Sequence of chain 1.A:
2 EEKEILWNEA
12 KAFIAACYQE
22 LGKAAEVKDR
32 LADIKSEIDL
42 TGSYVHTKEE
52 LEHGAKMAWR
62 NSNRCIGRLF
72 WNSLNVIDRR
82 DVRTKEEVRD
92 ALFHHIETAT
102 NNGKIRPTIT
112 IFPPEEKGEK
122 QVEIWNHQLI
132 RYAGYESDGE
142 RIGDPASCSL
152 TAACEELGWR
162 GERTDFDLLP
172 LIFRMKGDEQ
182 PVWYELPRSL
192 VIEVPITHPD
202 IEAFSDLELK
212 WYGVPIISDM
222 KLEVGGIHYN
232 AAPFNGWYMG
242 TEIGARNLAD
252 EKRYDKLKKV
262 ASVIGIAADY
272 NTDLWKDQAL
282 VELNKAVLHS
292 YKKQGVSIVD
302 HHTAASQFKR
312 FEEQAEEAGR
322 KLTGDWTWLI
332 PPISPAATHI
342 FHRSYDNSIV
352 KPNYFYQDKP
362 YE

Binding-site contacts:
Ligand atom N28 contacts residue ASP220 of chain 1.A at 3.5 Å (salt-bridge).
Ligand atom C03 contacts residue GLY237 of chain 1.A at 3.7 Å.
Ligand atom C18 contacts residue HEM1 of chain 1.B at 3.1 Å.
Ligand atom C12 contacts residue HEM1 of chain 1.B at 3.4 Å.
Ligand atom N08 contacts residue GLU243 of chain 1.A at 2.9 Å (salt-bridge).
Ligand atom S01 contacts residue GLY237 of chain 1.A at 3.4 Å (h-bond).
Ligand atom C13 contacts residue HEM1 of chain 1.B at 3.2 Å.
Ligand atom N07 contacts residue GLU243 of chain 1.A at 2.4 Å (salt-bridge).
Ligand atom C16 contacts residue GLU243 of chain 1.A at 3.5 Å.
Ligand atom O17 contacts residue HEM1 of chain 1.B at 3.2 Å (h-bond).
Ligand atom C06 contacts residue GLU243 of chain 1.A at 3.3 Å.
Ligand atom C24 contacts residue GLN358 of chain 1.A at 3.1 Å.
Ligand atom C04 contacts residue ILE218 of chain 1.A at 3.6 Å (hydrophobic).
Ligand atom C38 contacts residue HEM1 of chain 1.B at 3.6 Å.
Ligand atom C38 contacts residue HIS128 of chain 1.A at 3.4 Å.
Ligand atom C05 contacts residue PRO216 of chain 1.A at 3.7 Å (hydrophobic).
Ligand atom C02 contacts residue ASN236 of chain 1.A at 3.4 Å.
Ligand atom C03 contacts residue PRO216 of chain 1.A at 3.3 Å (hydrophobic).
Ligand atom O37 contacts residue HEM1 of chain 1.B at 3.0 Å (h-bond).
Ligand atom C03 contacts residue ILE218 of chain 1.A at 3.6 Å (hydrophobic).
Ligand atom C04 contacts residue PRO216 of chain 1.A at 3.3 Å (hydrophobic).
Ligand atom S21 contacts residue TYR357 of chain 1.A at 3.4 Å.
Ligand atom C16 contacts residue HEM1 of chain 1.B at 3.4 Å.
Ligand atom C06 contacts residue PRO216 of chain 1.A at 3.8 Å (hydrophobic).
Ligand atom C23 contacts residue GLN358 of chain 1.A at 3.8 Å.
Ligand atom C15 contacts residue ILE218 of chain 1.A at 3.4 Å (hydrophobic).
Ligand atom C02 contacts residue PHE235 of chain 1.A at 3.6 Å (hydrophobic).
Ligand atom C14 contacts residue HEM1 of chain 1.B at 3.4 Å.
Ligand atom C03 contacts residue PHE235 of chain 1.A at 3.5 Å (hydrophobic).
Ligand atom S01 contacts residue HEM1 of chain 1.B at 3.3 Å (h-bond).
Ligand atom C02 contacts residue GLY237 of chain 1.A at 3.0 Å.
Ligand atom C03 contacts residue ASN236 of chain 1.A at 3.6 Å.
Ligand atom N08 contacts residue TRP238 of chain 1.A at 2.9 Å (h-bond).
Ligand atom N28 contacts residue TYR357 of chain 1.A at 3.6 Å.
Ligand atom C11 contacts residue HEM1 of chain 1.B at 3.5 Å.
Ligand atom C02 contacts residue HEM1 of chain 1.B at 3.6 Å.
Ligand atom O17 contacts residue ILE218 of chain 1.A at 3.5 Å.
Ligand atom C14 contacts residue ILE218 of chain 1.A at 3.6 Å (hydrophobic).
Ligand atom C15 contacts residue HEM1 of chain 1.B at 3.4 Å.
Ligand atom C11 contacts residue GLU243 of chain 1.A at 3.2 Å.

A small-molecule ligand and the protein it binds are described below.
Small molecule (SMILES): [H]/N=C(\Nc1cccc(OCCOc2cccc(N/C(=N/[H])c3cccs3)c2)c1)c1cccs1